Binding-site contacts:
Ligand atom N16 contacts residue MET11 of chain 1.B at 3.5 Å (h-bond).
Ligand atom C01 contacts residue CSO43 of chain 1.A at 4.3 Å.
Ligand atom C04 contacts residue CSO43 of chain 1.A at 4.4 Å.
Ligand atom C17 contacts residue MET11 of chain 1.B at 4.3 Å (hydrophobic).
Ligand atom C08 contacts residue GLU44 of chain 1.A at 4.2 Å.
Ligand atom N14 contacts residue CSO43 of chain 1.A at 4.0 Å.
Ligand atom N14 contacts residue ASN47 of chain 1.A at 3.9 Å.
Ligand atom C13 contacts residue CSO43 of chain 1.A at 3.5 Å.
Ligand atom N22 contacts residue GLU19 of chain 1.A at 2.8 Å (salt-bridge).
Ligand atom C11 contacts residue ASN47 of chain 1.A at 3.9 Å.
Ligand atom C12 contacts residue ASN47 of chain 1.A at 3.7 Å.
Ligand atom C01 contacts residue GLU44 of chain 1.A at 4.1 Å.
Ligand atom N19 contacts residue PRO172 of chain 1.A at 3.7 Å.
Ligand atom N19 contacts residue MET11 of chain 1.B at 3.8 Å.
Ligand atom C12 contacts residue MET11 of chain 1.B at 3.6 Å (hydrophobic).
Ligand atom N16 contacts residue ASN47 of chain 1.A at 3.3 Å (h-bond).
Ligand atom C11 contacts residue MET11 of chain 1.B at 4.2 Å (hydrophobic).
Ligand atom C18 contacts residue MET11 of chain 1.B at 3.8 Å (hydrophobic).
Ligand atom C03 contacts residue CSO43 of chain 1.A at 3.0 Å.
Ligand atom C15 contacts residue ASN47 of chain 1.A at 3.3 Å.
Ligand atom C03 contacts residue GLU44 of chain 1.A at 3.7 Å.
Ligand atom C17 contacts residue CSO43 of chain 1.A at 4.2 Å.
Ligand atom S10 contacts residue MET11 of chain 1.B at 4.3 Å.
Ligand atom N21 contacts residue GLU19 of chain 1.A at 2.8 Å (salt-bridge).
Ligand atom C15 contacts residue MET11 of chain 1.B at 3.5 Å (hydrophobic).
Ligand atom C20 contacts residue GLU19 of chain 1.A at 3.6 Å.
Ligand atom N22 contacts residue VAL51 of chain 1.A at 3.9 Å.
Ligand atom C05 contacts residue GLU44 of chain 1.A at 4.2 Å.
Ligand atom C13 contacts residue MET11 of chain 1.B at 3.6 Å (hydrophobic).
Ligand atom C02 contacts residue CSO43 of chain 1.A at 3.0 Å.
Ligand atom C12 contacts residue CSO43 of chain 1.A at 4.4 Å.
Ligand atom C06 contacts residue GLU44 of chain 1.A at 4.2 Å.
Ligand atom C20 contacts residue LEU48 of chain 1.A at 4.2 Å (hydrophobic).
Ligand atom C04 contacts residue GLU44 of chain 1.A at 4.0 Å.
Ligand atom C02 contacts residue GLU44 of chain 1.A at 3.7 Å.
Ligand atom N21 contacts residue LEU48 of chain 1.A at 3.5 Å.
Ligand atom C13 contacts residue ASN47 of chain 1.A at 4.0 Å.
Ligand atom S10 contacts residue ASN47 of chain 1.A at 3.9 Å.
Ligand atom C07 contacts residue GLU44 of chain 1.A at 4.4 Å.
Ligand atom N14 contacts residue MET11 of chain 1.B at 3.6 Å (h-bond).

Sequence of chain 1.A:
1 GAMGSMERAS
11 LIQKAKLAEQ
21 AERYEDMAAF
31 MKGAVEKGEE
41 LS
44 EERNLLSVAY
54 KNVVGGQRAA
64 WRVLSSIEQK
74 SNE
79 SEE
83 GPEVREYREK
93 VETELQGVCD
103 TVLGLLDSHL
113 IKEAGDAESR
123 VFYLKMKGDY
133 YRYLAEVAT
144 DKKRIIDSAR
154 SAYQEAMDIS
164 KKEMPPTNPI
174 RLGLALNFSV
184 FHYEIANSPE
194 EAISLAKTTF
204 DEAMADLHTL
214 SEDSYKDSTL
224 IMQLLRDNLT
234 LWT

This protein binds this small molecule.
Small molecule (SMILES): [H]/N=C(/N)c1cc(-c2ccccc2)c(-c2cn(CCN)cn2)s1

Sequence of chain 1.B:
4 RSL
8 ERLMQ